The small molecule below binds the protein below.
Small molecule (SMILES): CC(=O)N[C@@H]1[C@@H](O)[C@H](O)[C@@H](CO)O[C@H]1O

Sequence of chain 1.D:
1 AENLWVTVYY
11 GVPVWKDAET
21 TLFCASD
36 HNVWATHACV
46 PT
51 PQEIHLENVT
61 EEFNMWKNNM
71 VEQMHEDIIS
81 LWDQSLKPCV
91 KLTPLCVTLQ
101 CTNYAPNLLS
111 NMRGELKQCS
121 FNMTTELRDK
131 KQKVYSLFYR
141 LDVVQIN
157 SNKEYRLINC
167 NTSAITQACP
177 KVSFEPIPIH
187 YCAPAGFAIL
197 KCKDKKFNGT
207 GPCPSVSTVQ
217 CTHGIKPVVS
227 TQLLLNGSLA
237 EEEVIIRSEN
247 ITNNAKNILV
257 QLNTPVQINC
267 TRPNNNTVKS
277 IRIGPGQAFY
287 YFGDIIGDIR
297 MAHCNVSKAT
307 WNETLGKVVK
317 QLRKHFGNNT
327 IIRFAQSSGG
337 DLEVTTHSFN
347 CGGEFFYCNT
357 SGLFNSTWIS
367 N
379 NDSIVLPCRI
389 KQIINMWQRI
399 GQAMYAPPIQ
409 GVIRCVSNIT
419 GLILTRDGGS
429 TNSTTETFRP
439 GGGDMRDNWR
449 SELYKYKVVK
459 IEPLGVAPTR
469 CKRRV

Binding-site contacts:
Ligand atom C6 contacts residue VAL414 of chain 1.D at 4.1 Å (hydrophobic).
Ligand atom C3 contacts residue ASN265 of chain 1.D at 3.8 Å.
Ligand atom O5 contacts residue VAL414 of chain 1.D at 4.2 Å.
Ligand atom C7 contacts residue ASN265 of chain 1.D at 3.6 Å.
Ligand atom O7 contacts residue GLN263 of chain 1.D at 3.7 Å.
Ligand atom C8 contacts residue SER303 of chain 1.D at 4.2 Å.
Ligand atom N2 contacts residue ASN265 of chain 1.D at 3.0 Å (h-bond).
Ligand atom C4 contacts residue ASN265 of chain 1.D at 4.2 Å.
Ligand atom O5 contacts residue ASN265 of chain 1.D at 2.4 Å (h-bond).
Ligand atom O7 contacts residue ASN265 of chain 1.D at 3.9 Å.
Ligand atom C5 contacts residue ASN265 of chain 1.D at 3.7 Å.
Ligand atom C2 contacts residue ASN265 of chain 1.D at 2.5 Å.
Ligand atom C1 contacts residue ASN265 of chain 1.D at 1.4 Å.